Sequence of chain 1.C:
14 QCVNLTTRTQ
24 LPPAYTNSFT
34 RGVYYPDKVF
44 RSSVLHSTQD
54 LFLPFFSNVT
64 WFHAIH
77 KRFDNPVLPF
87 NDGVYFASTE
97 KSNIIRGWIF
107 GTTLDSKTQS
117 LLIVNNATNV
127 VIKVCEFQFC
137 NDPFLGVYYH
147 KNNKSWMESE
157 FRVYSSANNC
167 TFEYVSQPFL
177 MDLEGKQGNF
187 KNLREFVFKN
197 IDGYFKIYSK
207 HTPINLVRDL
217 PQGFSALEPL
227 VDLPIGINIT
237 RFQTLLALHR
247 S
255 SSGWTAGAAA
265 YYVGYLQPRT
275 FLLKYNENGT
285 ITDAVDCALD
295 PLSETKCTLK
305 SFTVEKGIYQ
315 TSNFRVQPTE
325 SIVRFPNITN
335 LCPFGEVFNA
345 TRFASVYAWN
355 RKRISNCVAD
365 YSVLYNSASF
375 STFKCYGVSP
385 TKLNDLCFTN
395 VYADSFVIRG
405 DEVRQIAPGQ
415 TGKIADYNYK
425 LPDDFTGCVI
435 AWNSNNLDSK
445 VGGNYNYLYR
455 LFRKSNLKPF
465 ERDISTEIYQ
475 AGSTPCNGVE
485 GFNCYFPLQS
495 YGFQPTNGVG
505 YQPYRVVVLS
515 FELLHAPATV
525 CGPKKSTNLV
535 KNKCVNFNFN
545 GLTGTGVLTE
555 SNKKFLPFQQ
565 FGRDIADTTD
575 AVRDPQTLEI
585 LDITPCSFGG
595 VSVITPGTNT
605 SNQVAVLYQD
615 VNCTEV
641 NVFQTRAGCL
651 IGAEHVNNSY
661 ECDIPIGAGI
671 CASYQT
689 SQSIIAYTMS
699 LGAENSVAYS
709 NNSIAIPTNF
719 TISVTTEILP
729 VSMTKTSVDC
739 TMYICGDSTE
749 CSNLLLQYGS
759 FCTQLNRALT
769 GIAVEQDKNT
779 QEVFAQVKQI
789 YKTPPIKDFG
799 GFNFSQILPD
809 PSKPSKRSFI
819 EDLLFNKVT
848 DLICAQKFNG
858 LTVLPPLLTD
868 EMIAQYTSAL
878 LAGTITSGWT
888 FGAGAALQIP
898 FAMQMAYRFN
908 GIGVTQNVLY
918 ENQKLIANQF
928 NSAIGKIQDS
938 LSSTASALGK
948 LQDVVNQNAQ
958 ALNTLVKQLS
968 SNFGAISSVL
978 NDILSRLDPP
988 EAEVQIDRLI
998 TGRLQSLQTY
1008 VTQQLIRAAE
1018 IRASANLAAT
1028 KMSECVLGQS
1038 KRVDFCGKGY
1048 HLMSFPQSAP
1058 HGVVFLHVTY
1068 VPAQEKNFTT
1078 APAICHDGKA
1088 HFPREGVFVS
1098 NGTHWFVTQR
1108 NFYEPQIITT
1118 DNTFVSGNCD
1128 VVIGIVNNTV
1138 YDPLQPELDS

A protein and the small-molecule ligand that binds it are described below.
Small molecule (SMILES): CC(=O)N[C@H]1[C@H](O[C@H]2[C@H](O)[C@@H](NC(C)=O)CO[C@@H]2CO)O[C@H](CO)[C@@H](O)[C@@H]1O

Binding-site contacts:
Ligand atom C6 contacts residue SER803 of chain 1.C at 3.9 Å.
Ligand atom O5 contacts residue GLN804 of chain 1.C at 3.8 Å.
Ligand atom O5 contacts residue ASN801 of chain 1.C at 2.4 Å (h-bond).
Ligand atom O6 contacts residue PHE817 of chain 1.C at 4.2 Å.
Ligand atom C5 contacts residue SER803 of chain 1.C at 3.4 Å.
Ligand atom C3 contacts residue ASN801 of chain 1.C at 3.8 Å.
Ligand atom N2 contacts residue ASN801 of chain 1.C at 2.9 Å (h-bond).
Ligand atom C6 contacts residue GLN804 of chain 1.C at 4.3 Å.
Ligand atom C1 contacts residue ASN801 of chain 1.C at 1.4 Å.
Ligand atom C4 contacts residue ASN801 of chain 1.C at 4.2 Å.
Ligand atom C7 contacts residue ASN801 of chain 1.C at 3.2 Å.
Ligand atom O7 contacts residue SER803 of chain 1.C at 4.3 Å.
Ligand atom C8 contacts residue ASN801 of chain 1.C at 4.2 Å.
Ligand atom O7 contacts residue ASN801 of chain 1.C at 3.3 Å (h-bond).
Ligand atom C2 contacts residue ASN801 of chain 1.C at 2.5 Å.
Ligand atom C1 contacts residue SER803 of chain 1.C at 3.4 Å.
Ligand atom O6 contacts residue SER803 of chain 1.C at 4.4 Å.
Ligand atom C5 contacts residue ASN801 of chain 1.C at 3.7 Å.
Ligand atom O5 contacts residue SER803 of chain 1.C at 3.1 Å (h-bond).